This small molecule binds to this protein.
Small molecule (SMILES): CO[C@@H]1[C@H](O)[C@@H](COP(=O)(O)OP(=O)(O)OP(=O)(O)OC[C@H]2O[C@@H]([n+]3cn(C)c4c(=O)[nH]c(N)nc43)[C@H](O)[C@@H]2O)O[C@H]1n1cnc2c(N)ncnc21

Binding-site contacts:
Ligand atom P2 contacts residue LYS309 of chain 1.H at 3.9 Å.
Ligand atom N8 contacts residue A9 of chain 1.K at 3.2 Å (h-bond).
Ligand atom O11 contacts residue LYS309 of chain 1.H at 3.8 Å.
Ligand atom C15 contacts residue G1 of chain 1.K at 3.3 Å.
Ligand atom O12 contacts residue G1 of chain 1.K at 3.9 Å.
Ligand atom O16 contacts residue G1 of chain 1.K at 1.6 Å.
Ligand atom C17 contacts residue G1 of chain 1.K at 3.6 Å.
Ligand atom N6 contacts residue LYS305 of chain 1.H at 3.8 Å.
Ligand atom O9 contacts residue G1 of chain 1.K at 3.6 Å (h-bond).
Ligand atom C22 contacts residue LYS267 of chain 1.H at 3.8 Å.
Ligand atom C22 contacts residue SER268 of chain 1.H at 3.2 Å.
Ligand atom N7 contacts residue G1 of chain 1.K at 3.5 Å.
Ligand atom O9 contacts residue LYS309 of chain 1.H at 2.9 Å (salt-bridge).
Ligand atom N8 contacts residue GLY302 of chain 1.H at 3.6 Å.
Ligand atom N8 contacts residue G1 of chain 1.K at 3.6 Å.
Ligand atom O6 contacts residue LYS359 of chain 1.I at 3.5 Å (salt-bridge).
Ligand atom C20 contacts residue ILE480 of chain 1.H at 3.6 Å (hydrophobic).
Ligand atom P2 contacts residue G1 of chain 1.K at 3.3 Å.
Ligand atom O13 contacts residue LYS309 of chain 1.H at 3.3 Å.
Ligand atom C19 contacts residue GLY302 of chain 1.H at 3.7 Å.
Ligand atom C19 contacts residue G1 of chain 1.K at 3.9 Å.
Ligand atom O6 contacts residue LYS309 of chain 1.H at 3.1 Å (salt-bridge).
Ligand atom C18 contacts residue G1 of chain 1.K at 3.7 Å.
Ligand atom C21 contacts residue G1 of chain 1.K at 3.7 Å.
Ligand atom O10 contacts residue C2 of chain 1.K at 3.9 Å.
Ligand atom O10 contacts residue G1 of chain 1.K at 2.9 Å (h-bond).
Ligand atom N7 contacts residue LYS305 of chain 1.H at 3.6 Å.
Ligand atom C14 contacts residue G1 of chain 1.K at 2.6 Å.
Ligand atom O11 contacts residue G1 of chain 1.K at 3.0 Å (h-bond).
Ligand atom C12 contacts residue G1 of chain 1.K at 3.5 Å.
Ligand atom N9 contacts residue GLY302 of chain 1.H at 3.3 Å.
Ligand atom C13 contacts residue G1 of chain 1.K at 3.7 Å.
Ligand atom C20 contacts residue GLY302 of chain 1.H at 3.7 Å.
Ligand atom O17 contacts residue G1 of chain 1.K at 3.9 Å.
Ligand atom C18 contacts residue LYS305 of chain 1.H at 3.8 Å.
Ligand atom N7 contacts residue A9 of chain 1.K at 3.7 Å.
Ligand atom C17 contacts residue LYS305 of chain 1.H at 3.7 Å.
Ligand atom O17 contacts residue SER268 of chain 1.H at 3.1 Å (h-bond).
Ligand atom O5 contacts residue LYS359 of chain 1.I at 3.6 Å.
Ligand atom N10 contacts residue G1 of chain 1.K at 3.8 Å.

Sequence of chain 1.H:
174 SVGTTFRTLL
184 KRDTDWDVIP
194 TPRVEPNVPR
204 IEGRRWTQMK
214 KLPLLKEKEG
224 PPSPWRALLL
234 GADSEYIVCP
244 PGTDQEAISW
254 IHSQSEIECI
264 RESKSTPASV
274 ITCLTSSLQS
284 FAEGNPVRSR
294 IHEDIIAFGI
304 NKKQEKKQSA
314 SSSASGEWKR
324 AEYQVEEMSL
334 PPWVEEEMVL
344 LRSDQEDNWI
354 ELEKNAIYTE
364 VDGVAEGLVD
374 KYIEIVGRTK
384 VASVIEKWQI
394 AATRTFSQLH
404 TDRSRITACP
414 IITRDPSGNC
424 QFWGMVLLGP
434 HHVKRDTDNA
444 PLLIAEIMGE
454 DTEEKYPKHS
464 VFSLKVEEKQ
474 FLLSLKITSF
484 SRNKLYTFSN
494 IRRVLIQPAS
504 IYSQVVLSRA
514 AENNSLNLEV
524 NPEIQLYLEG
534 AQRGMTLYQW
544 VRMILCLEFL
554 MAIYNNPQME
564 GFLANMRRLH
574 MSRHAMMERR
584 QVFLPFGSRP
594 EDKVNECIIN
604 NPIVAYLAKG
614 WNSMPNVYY

Sequence of chain 1.I:
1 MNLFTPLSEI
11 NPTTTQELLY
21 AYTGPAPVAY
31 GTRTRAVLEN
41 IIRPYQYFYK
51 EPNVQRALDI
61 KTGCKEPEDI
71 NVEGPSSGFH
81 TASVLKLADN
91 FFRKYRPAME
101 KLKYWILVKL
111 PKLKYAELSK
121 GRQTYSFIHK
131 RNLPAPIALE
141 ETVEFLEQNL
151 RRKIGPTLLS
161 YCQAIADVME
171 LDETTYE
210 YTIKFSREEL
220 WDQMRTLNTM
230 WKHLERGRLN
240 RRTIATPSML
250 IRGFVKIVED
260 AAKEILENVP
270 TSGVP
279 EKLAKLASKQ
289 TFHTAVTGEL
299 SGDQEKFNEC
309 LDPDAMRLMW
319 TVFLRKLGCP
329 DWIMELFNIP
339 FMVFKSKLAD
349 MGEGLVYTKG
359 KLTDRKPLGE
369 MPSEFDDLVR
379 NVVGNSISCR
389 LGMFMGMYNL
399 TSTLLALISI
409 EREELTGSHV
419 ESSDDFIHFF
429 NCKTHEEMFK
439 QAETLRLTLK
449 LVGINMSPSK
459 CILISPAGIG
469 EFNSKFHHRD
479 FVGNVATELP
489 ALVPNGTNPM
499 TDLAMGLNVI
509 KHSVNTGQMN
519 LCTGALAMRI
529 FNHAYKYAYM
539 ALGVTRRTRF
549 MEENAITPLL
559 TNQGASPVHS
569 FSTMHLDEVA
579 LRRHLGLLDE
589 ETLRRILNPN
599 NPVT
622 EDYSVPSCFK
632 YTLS